Sequence of chain 1.C:
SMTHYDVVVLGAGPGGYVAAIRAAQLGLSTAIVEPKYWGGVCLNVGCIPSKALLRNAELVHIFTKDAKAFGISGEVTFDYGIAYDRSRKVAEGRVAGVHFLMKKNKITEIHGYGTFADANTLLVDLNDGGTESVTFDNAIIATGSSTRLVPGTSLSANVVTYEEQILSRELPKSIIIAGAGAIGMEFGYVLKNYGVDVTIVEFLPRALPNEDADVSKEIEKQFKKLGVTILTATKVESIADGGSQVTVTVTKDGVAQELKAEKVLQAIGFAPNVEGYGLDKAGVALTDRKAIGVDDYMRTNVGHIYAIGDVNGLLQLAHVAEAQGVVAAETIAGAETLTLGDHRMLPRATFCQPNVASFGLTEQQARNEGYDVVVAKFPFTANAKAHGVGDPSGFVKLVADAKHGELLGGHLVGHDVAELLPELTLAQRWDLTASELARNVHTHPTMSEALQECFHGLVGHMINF

Sequence of chain 1.D:
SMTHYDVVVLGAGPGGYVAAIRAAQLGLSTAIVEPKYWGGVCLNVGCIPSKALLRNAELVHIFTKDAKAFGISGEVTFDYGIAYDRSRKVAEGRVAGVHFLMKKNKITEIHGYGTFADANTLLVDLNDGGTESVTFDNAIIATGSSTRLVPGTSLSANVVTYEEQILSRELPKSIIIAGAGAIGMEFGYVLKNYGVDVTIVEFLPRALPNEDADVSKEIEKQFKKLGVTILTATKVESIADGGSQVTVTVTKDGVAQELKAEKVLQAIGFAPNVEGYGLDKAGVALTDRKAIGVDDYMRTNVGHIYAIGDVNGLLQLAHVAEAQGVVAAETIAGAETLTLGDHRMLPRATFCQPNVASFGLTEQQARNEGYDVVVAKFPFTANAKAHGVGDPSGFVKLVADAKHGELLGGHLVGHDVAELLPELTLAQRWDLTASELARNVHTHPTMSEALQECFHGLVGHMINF

Binding-site contacts:
Ligand atom C9 contacts residue ASN465 of chain 1.C at 3.6 Å.
Ligand atom C3 contacts residue PHE466 of chain 1.C at 3.6 Å (hydrophobic).
Ligand atom C5 contacts residue GLY98 of chain 1.D at 3.5 Å.
Ligand atom C13 contacts residue TYR18 of chain 1.D at 3.5 Å (hydrophobic).
Ligand atom C11 contacts residue ASN465 of chain 1.C at 3.8 Å.
Ligand atom O1 contacts residue ASN384 of chain 1.C at 3.6 Å.
Ligand atom C13 contacts residue HIS445 of chain 1.C at 3.7 Å.
Ligand atom N4 contacts residue ALA383 of chain 1.C at 2.8 Å (h-bond).
Ligand atom O4 contacts residue GLY98 of chain 1.D at 3.8 Å.
Ligand atom C6 contacts residue ARG95 of chain 1.D at 3.7 Å.
Ligand atom C16 contacts residue PHE101 of chain 1.D at 3.7 Å (hydrophobic).
Ligand atom N1 contacts residue PHE101 of chain 1.D at 3.6 Å.
Ligand atom C11 contacts residue HIS445 of chain 1.C at 3.5 Å.
Ligand atom C11 contacts residue GLU450 of chain 1.C at 3.6 Å.
Ligand atom C12 contacts residue TYR18 of chain 1.D at 3.6 Å (hydrophobic).
Ligand atom C4 contacts residue ASN465 of chain 1.C at 3.7 Å.
Ligand atom C8 contacts residue ARG95 of chain 1.D at 3.8 Å.
Ligand atom N2 contacts residue ASN465 of chain 1.C at 2.9 Å (h-bond).
Ligand atom C14 contacts residue ASN465 of chain 1.C at 3.8 Å.
Ligand atom O2 contacts residue ARG95 of chain 1.D at 3.3 Å.
Ligand atom C7 contacts residue ALA383 of chain 1.C at 3.6 Å (hydrophobic).
Ligand atom O1 contacts residue ALA385 of chain 1.C at 3.3 Å (h-bond).
Ligand atom C3 contacts residue ASN465 of chain 1.C at 3.6 Å.
Ligand atom O3 contacts residue ARG95 of chain 1.D at 2.9 Å (salt-bridge).
Ligand atom C6 contacts residue ASN465 of chain 1.C at 3.7 Å.
Ligand atom C2 contacts residue PHE101 of chain 1.D at 3.8 Å (hydrophobic).
Ligand atom C10 contacts residue ASN465 of chain 1.C at 3.6 Å.
Ligand atom O1 contacts residue ARG95 of chain 1.D at 3.5 Å.
Ligand atom C10 contacts residue GLU450 of chain 1.C at 3.8 Å.
Ligand atom C7 contacts residue ASN465 of chain 1.C at 3.5 Å.
Ligand atom C17 contacts residue GLU323 of chain 1.D at 3.6 Å.
Ligand atom C17 contacts residue HIS445 of chain 1.C at 3.4 Å.
Ligand atom C8 contacts residue TYR18 of chain 1.D at 3.6 Å (hydrophobic).
Ligand atom N5 contacts residue ASN465 of chain 1.C at 3.8 Å.
Ligand atom C15 contacts residue ASN465 of chain 1.C at 3.6 Å.
Ligand atom O3 contacts residue GLY98 of chain 1.D at 3.7 Å.
Ligand atom N5 contacts residue ALA383 of chain 1.C at 3.4 Å (h-bond).
Ligand atom O1 contacts residue ALA383 of chain 1.C at 3.1 Å (h-bond).
Ligand atom C11 contacts residue GLU323 of chain 1.D at 3.4 Å.
Ligand atom C12 contacts residue HIS445 of chain 1.C at 3.3 Å.

This protein binds this small molecule.
Small molecule (SMILES): Cc1cc(S(=O)(=O)N(C)CC(=O)Nc2ccn(C)c(=O)c2)c2[nH]ncc2c1